Sequence of chain 1.B:
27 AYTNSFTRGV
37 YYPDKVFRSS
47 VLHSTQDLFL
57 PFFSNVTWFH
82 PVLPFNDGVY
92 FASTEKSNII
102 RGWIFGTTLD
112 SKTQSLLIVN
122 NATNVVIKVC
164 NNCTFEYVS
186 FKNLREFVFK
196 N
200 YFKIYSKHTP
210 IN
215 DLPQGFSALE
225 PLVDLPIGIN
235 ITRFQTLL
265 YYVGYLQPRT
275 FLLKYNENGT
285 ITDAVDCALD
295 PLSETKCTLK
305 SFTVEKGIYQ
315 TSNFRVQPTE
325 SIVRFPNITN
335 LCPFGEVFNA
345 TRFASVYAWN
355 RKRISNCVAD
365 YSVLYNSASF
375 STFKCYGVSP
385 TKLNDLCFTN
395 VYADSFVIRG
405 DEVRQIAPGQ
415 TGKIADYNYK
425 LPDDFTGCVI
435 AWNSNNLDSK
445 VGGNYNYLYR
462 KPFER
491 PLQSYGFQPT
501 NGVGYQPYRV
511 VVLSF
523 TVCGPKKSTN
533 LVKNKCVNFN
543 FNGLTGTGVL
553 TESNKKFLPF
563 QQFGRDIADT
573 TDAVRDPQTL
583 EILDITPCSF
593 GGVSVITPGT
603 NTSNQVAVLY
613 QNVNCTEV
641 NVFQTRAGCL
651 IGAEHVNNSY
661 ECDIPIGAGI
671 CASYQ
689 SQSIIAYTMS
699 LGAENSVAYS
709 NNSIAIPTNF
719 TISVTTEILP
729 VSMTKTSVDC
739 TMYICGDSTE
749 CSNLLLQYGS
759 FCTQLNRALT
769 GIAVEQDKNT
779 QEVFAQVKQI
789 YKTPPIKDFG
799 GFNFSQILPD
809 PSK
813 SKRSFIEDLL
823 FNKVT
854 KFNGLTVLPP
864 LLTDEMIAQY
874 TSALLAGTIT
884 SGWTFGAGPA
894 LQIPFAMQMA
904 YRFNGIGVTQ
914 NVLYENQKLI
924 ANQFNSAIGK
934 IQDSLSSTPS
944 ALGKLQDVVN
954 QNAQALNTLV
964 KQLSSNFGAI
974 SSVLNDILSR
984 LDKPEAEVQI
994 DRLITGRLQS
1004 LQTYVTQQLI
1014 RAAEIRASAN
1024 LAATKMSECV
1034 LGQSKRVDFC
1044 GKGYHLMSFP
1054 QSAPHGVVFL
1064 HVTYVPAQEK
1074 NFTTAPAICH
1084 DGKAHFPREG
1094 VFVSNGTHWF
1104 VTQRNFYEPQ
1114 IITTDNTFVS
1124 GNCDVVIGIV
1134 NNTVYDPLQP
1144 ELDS

This small molecule binds to this protein.
Small molecule (SMILES): CC(=O)N[C@@H]1[C@@H](O)[C@H](O)[C@@H](CO)O[C@H]1O

Binding-site contacts:
Ligand atom C1 contacts residue LEU922 of chain 1.B at 4.4 Å (hydrophobic).
Ligand atom C7 contacts residue ASN717 of chain 1.B at 3.6 Å.
Ligand atom C5 contacts residue LEU922 of chain 1.B at 4.2 Å (hydrophobic).
Ligand atom C3 contacts residue ASN717 of chain 1.B at 3.7 Å.
Ligand atom O5 contacts residue GLN1071 of chain 1.B at 4.1 Å.
Ligand atom C1 contacts residue ASN717 of chain 1.B at 1.4 Å.
Ligand atom C5 contacts residue ASN717 of chain 1.B at 3.6 Å.
Ligand atom C4 contacts residue ASN717 of chain 1.B at 4.1 Å.
Ligand atom C2 contacts residue ASN717 of chain 1.B at 2.4 Å.
Ligand atom N2 contacts residue ASN717 of chain 1.B at 2.9 Å (h-bond).
Ligand atom O5 contacts residue ASN717 of chain 1.B at 2.3 Å (h-bond).
Ligand atom O7 contacts residue ASN717 of chain 1.B at 3.8 Å.
Ligand atom C1 contacts residue GLN1071 of chain 1.B at 4.4 Å.
Ligand atom O6 contacts residue GLN926 of chain 1.B at 3.7 Å.
Ligand atom O7 contacts residue GLN1071 of chain 1.B at 4.0 Å.